This protein binds this small molecule.
Small molecule (SMILES): CNC(=O)[C@H](O)[C@H](C[C@@H]1CCNC1=O)NC(=O)[C@H](CC1CC1)n1cccc(NC(=O)OC(C)(C)C)c1=O

Sequence of chain 1.A:
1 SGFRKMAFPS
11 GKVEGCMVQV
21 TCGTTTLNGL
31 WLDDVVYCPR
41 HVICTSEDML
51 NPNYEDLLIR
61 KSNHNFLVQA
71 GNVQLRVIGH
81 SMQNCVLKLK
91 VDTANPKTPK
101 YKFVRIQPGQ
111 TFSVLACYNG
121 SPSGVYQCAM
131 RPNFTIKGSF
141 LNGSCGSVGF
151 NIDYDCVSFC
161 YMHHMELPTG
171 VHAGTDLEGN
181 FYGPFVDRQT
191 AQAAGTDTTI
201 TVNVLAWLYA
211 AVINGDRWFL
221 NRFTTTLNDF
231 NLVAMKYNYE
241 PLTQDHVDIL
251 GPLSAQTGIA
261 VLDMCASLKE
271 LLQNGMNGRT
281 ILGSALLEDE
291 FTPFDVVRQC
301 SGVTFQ

Binding-site contacts:
Ligand atom C25 contacts residue THR26 of chain 1.A at 3.5 Å.
Ligand atom C23 contacts residue GLU166 of chain 1.A at 3.7 Å.
Ligand atom N4 contacts residue PHE140 of chain 1.A at 3.4 Å (h-bond).
Ligand atom N3 contacts residue CYS145 of chain 1.A at 3.4 Å (h-bond).
Ligand atom C25 contacts residue GLY143 of chain 1.A at 3.5 Å.
Ligand atom O7 contacts residue GLY143 of chain 1.A at 2.8 Å (h-bond).
Ligand atom C20 contacts residue LEU141 of chain 1.A at 3.6 Å (hydrophobic).
Ligand atom C24 contacts residue GLY143 of chain 1.A at 3.7 Å.
Ligand atom C24 contacts residue ASN142 of chain 1.A at 3.6 Å.
Ligand atom N5 contacts residue ASN142 of chain 1.A at 3.6 Å (h-bond).
Ligand atom C15 contacts residue HIS41 of chain 1.A at 3.4 Å.
Ligand atom N3 contacts residue HIS164 of chain 1.A at 3.0 Å (h-bond).
Ligand atom O3 contacts residue GLU166 of chain 1.A at 2.9 Å (salt-bridge).
Ligand atom C9 contacts residue GLN189 of chain 1.A at 3.3 Å.
Ligand atom C16 contacts residue ARG188 of chain 1.A at 3.3 Å.
Ligand atom O5 contacts residue PHE140 of chain 1.A at 3.5 Å.
Ligand atom O7 contacts residue ASN142 of chain 1.A at 3.7 Å.
Ligand atom O6 contacts residue HIS41 of chain 1.A at 2.6 Å (h-bond).
Ligand atom O7 contacts residue SER144 of chain 1.A at 3.2 Å (h-bond).
Ligand atom C15 contacts residue ASP187 of chain 1.A at 3.5 Å.
Ligand atom C14 contacts residue HIS164 of chain 1.A at 3.6 Å.
Ligand atom C11 contacts residue HIS164 of chain 1.A at 3.6 Å.
Ligand atom C25 contacts residue ASN142 of chain 1.A at 3.6 Å.
Ligand atom N5 contacts residue CYS145 of chain 1.A at 3.6 Å (h-bond).
Ligand atom O3 contacts residue MET165 of chain 1.A at 3.2 Å.
Ligand atom C23 contacts residue HIS163 of chain 1.A at 3.6 Å.
Ligand atom C18 contacts residue CYS145 of chain 1.A at 1.8 Å (hydrophobic).
Ligand atom C5 contacts residue GLU166 of chain 1.A at 3.7 Å.
Ligand atom O6 contacts residue CYS145 of chain 1.A at 2.5 Å (h-bond).
Ligand atom C19 contacts residue HIS163 of chain 1.A at 3.5 Å.
Ligand atom N1 contacts residue GLU166 of chain 1.A at 3.0 Å (salt-bridge).
Ligand atom C17 contacts residue CYS145 of chain 1.A at 2.8 Å (hydrophobic).
Ligand atom O6 contacts residue HIS164 of chain 1.A at 3.6 Å.
Ligand atom O1 contacts residue GLU166 of chain 1.A at 3.3 Å (salt-bridge).
Ligand atom C24 contacts residue CYS145 of chain 1.A at 2.7 Å (hydrophobic).
Ligand atom N4 contacts residue GLU166 of chain 1.A at 2.9 Å (salt-bridge).
Ligand atom O5 contacts residue HIS163 of chain 1.A at 2.7 Å (h-bond).
Ligand atom C4 contacts residue LEU167 of chain 1.A at 3.6 Å (hydrophobic).
Ligand atom O7 contacts residue CYS145 of chain 1.A at 3.1 Å (h-bond).
Ligand atom C19 contacts residue CYS145 of chain 1.A at 3.1 Å (hydrophobic).

Sequence of chain 1.B:
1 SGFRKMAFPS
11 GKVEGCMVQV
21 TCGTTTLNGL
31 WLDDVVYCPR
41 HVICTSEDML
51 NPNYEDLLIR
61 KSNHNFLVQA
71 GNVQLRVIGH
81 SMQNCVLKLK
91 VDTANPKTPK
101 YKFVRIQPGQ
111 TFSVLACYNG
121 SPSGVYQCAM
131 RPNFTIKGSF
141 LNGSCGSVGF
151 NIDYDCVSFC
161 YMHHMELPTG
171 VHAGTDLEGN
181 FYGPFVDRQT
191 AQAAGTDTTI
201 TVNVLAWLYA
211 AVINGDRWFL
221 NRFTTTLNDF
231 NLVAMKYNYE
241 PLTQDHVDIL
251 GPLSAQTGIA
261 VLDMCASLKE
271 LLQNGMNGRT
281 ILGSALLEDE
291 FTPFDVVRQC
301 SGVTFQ